The protein below binds the small molecule below.
Small molecule (SMILES): CC(=O)N[C@@H]1[C@@H](O)[C@H](O)[C@@H](CO)O[C@H]1O

Sequence of chain 49.F:
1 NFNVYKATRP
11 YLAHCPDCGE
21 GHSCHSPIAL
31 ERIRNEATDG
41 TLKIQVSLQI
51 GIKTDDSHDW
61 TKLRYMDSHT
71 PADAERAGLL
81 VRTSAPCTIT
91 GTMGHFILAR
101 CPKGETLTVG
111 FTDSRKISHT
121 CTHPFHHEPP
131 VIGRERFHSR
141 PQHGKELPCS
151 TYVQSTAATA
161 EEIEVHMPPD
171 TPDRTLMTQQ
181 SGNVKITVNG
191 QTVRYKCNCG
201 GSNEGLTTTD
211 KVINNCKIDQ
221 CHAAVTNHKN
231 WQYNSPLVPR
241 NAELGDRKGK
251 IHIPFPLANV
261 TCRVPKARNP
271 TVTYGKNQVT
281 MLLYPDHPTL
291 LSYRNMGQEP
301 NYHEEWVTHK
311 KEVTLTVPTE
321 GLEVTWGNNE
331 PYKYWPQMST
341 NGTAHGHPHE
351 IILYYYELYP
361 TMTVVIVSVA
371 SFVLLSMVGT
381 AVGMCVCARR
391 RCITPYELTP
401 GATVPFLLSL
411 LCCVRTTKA

Binding-site contacts:
Ligand atom O6 contacts residue THR116 of chain 49.E at 3.5 Å.
Ligand atom C2 contacts residue ASN259 of chain 49.F at 2.4 Å.
Ligand atom N2 contacts residue ASN259 of chain 49.F at 2.9 Å (h-bond).
Ligand atom C3 contacts residue ASN259 of chain 49.F at 3.8 Å.
Ligand atom O5 contacts residue ASN259 of chain 49.F at 2.4 Å (h-bond).
Ligand atom C5 contacts residue ASN259 of chain 49.F at 3.7 Å.
Ligand atom C8 contacts residue ASN259 of chain 49.F at 4.4 Å.
Ligand atom O7 contacts residue ASN259 of chain 49.F at 2.9 Å (h-bond).
Ligand atom C4 contacts residue ASN259 of chain 49.F at 4.2 Å.
Ligand atom O6 contacts residue LYS115 of chain 49.E at 4.4 Å.
Ligand atom C8 contacts residue LYS181 of chain 49.E at 4.1 Å.
Ligand atom C7 contacts residue ASN259 of chain 49.F at 3.1 Å.
Ligand atom C1 contacts residue ASN259 of chain 49.F at 1.4 Å.
Ligand atom O7 contacts residue LYS181 of chain 49.E at 3.9 Å.
Ligand atom O5 contacts residue THR116 of chain 49.E at 4.0 Å.

Sequence of chain 49.E:
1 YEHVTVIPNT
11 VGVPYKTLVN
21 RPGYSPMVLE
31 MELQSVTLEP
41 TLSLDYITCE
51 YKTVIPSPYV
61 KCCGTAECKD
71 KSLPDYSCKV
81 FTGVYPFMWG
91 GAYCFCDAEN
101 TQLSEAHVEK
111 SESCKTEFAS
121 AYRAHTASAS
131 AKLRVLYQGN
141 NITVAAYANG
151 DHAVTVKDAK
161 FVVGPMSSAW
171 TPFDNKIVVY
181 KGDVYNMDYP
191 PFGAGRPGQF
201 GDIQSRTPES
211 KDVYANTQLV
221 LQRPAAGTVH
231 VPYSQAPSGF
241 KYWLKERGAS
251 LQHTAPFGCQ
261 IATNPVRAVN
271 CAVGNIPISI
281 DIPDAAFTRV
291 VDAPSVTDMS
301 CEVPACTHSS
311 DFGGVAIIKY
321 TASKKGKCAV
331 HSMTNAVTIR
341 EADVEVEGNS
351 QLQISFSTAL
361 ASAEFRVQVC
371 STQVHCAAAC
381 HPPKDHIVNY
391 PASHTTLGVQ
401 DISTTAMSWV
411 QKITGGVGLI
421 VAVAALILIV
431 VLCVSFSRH